The protein below binds the small molecule below.
Small molecule (SMILES): Cc1ccc(Cn2cnc(-c3cccs3)c2)cc1

Binding-site contacts:
Ligand atom C4T contacts residue NAD1 of chain 1.C at 3.9 Å.
Ligand atom C2T contacts residue TYR156 of chain 1.A at 4.0 Å (hydrophobic).
Ligand atom C8 contacts residue ALA95 of chain 1.A at 3.0 Å (hydrophobic).
Ligand atom C5I contacts residue MET159 of chain 1.A at 4.0 Å (hydrophobic).
Ligand atom C6 contacts residue MET159 of chain 1.A at 4.3 Å (hydrophobic).
Ligand atom C7 contacts residue LEU100 of chain 1.A at 3.1 Å (hydrophobic).
Ligand atom C3I contacts residue NAD1 of chain 1.C at 4.3 Å.
Ligand atom C1 contacts residue MET159 of chain 1.A at 4.1 Å (hydrophobic).
Ligand atom C2T contacts residue NAD1 of chain 1.C at 4.0 Å.
Ligand atom C1I contacts residue ALA196 of chain 1.A at 4.0 Å (hydrophobic).
Ligand atom C2T contacts residue ALA196 of chain 1.A at 4.2 Å (hydrophobic).
Ligand atom C4T contacts residue PRO191 of chain 1.A at 4.2 Å (hydrophobic).
Ligand atom S1T contacts residue NAD1 of chain 1.C at 4.2 Å.
Ligand atom C1 contacts residue ALA196 of chain 1.A at 4.0 Å (hydrophobic).
Ligand atom C5 contacts residue LEU100 of chain 1.A at 4.0 Å (hydrophobic).
Ligand atom N2I contacts residue TYR156 of chain 1.A at 2.8 Å (h-bond).
Ligand atom N2I contacts residue NAD1 of chain 1.C at 3.2 Å (h-bond).
Ligand atom N4I contacts residue ALA196 of chain 1.A at 3.9 Å.
Ligand atom C3T contacts residue NAD1 of chain 1.C at 3.9 Å.
Ligand atom C3T contacts residue TYR156 of chain 1.A at 3.7 Å (hydrophobic).
Ligand atom C4 contacts residue ALA95 of chain 1.A at 4.0 Å (hydrophobic).
Ligand atom C8 contacts residue LEU100 of chain 1.A at 2.5 Å (hydrophobic).
Ligand atom C1 contacts residue NAD1 of chain 1.C at 4.1 Å.
Ligand atom C5T contacts residue PHE203 of chain 1.A at 3.4 Å (hydrophobic).
Ligand atom C1I contacts residue NAD1 of chain 1.C at 4.1 Å.
Ligand atom S1T contacts residue PHE203 of chain 1.A at 3.9 Å.
Ligand atom C5I contacts residue NAD1 of chain 1.C at 2.7 Å.
Ligand atom C5 contacts residue MET159 of chain 1.A at 3.8 Å (hydrophobic).
Ligand atom C7 contacts residue ALA95 of chain 1.A at 3.7 Å (hydrophobic).
Ligand atom S1T contacts residue ALA196 of chain 1.A at 3.6 Å.
Ligand atom C5T contacts residue NAD1 of chain 1.C at 4.1 Å.
Ligand atom C1I contacts residue TYR156 of chain 1.A at 3.8 Å (hydrophobic).
Ligand atom N4I contacts residue MET159 of chain 1.A at 4.4 Å.
Ligand atom C5I contacts residue TYR156 of chain 1.A at 3.4 Å (hydrophobic).
Ligand atom C3T contacts residue TYR146 of chain 1.A at 3.9 Å (hydrophobic).
Ligand atom C4T contacts residue TYR146 of chain 1.A at 3.7 Å (hydrophobic).
Ligand atom C6 contacts residue LEU100 of chain 1.A at 2.8 Å (hydrophobic).
Ligand atom C2 contacts residue MET159 of chain 1.A at 3.9 Å (hydrophobic).
Ligand atom N4I contacts residue NAD1 of chain 1.C at 3.5 Å (h-bond).
Ligand atom C3I contacts residue ALA196 of chain 1.A at 3.0 Å (hydrophobic).

Sequence of chain 1.A:
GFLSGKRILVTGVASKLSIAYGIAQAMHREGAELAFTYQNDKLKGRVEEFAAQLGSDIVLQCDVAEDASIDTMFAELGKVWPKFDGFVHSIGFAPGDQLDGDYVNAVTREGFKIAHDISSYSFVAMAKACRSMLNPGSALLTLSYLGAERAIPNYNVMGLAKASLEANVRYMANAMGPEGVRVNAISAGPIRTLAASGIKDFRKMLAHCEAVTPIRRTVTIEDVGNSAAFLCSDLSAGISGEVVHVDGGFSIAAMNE